This protein binds this small molecule.
Small molecule (SMILES): Nc1ncnc2c1ncn2[C@@H]1O[C@H](CO[P](=O)(O)O[P](=O)(O)NP(=O)(O)O)[C@@H](O)[C@H]1O

Sequence of chain 1.A:
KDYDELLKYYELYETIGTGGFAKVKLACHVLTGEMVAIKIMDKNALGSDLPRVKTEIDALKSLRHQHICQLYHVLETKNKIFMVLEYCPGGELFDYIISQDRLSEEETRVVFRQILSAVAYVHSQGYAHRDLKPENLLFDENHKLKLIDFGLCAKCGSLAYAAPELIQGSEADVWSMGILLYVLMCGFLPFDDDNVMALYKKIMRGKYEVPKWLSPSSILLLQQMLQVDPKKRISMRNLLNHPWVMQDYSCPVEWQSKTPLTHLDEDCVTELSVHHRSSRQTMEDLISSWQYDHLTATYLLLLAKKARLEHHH

Binding-site contacts:
Ligand atom O4' contacts residue GLY18 of chain 1.A at 3.5 Å.
Ligand atom C6 contacts residue ALA38 of chain 1.A at 3.6 Å (hydrophobic).
Ligand atom O3' contacts residue GLU93 of chain 1.A at 2.5 Å (salt-bridge).
Ligand atom C5' contacts residue THR19 of chain 1.A at 3.3 Å.
Ligand atom O1B contacts residue GLY20 of chain 1.A at 3.4 Å.
Ligand atom PB contacts residue LYS40 of chain 1.A at 3.9 Å.
Ligand atom N1 contacts residue GLU87 of chain 1.A at 3.9 Å.
Ligand atom N1 contacts residue LEU139 of chain 1.A at 3.8 Å.
Ligand atom N1 contacts residue CYS89 of chain 1.A at 3.2 Å (h-bond).
Ligand atom C2 contacts residue LEU139 of chain 1.A at 3.8 Å (hydrophobic).
Ligand atom C4 contacts residue LEU139 of chain 1.A at 3.5 Å (hydrophobic).
Ligand atom O2A contacts residue ASP150 of chain 1.A at 3.4 Å (salt-bridge).
Ligand atom N6 contacts residue GLU87 of chain 1.A at 2.8 Å (salt-bridge).
Ligand atom N3B contacts residue ASP150 of chain 1.A at 2.9 Å (salt-bridge).
Ligand atom O2G contacts residue GLY21 of chain 1.A at 2.5 Å (h-bond).
Ligand atom C5 contacts residue LEU139 of chain 1.A at 3.4 Å (hydrophobic).
Ligand atom N1 contacts residue ALA38 of chain 1.A at 3.7 Å.
Ligand atom O1B contacts residue PHE22 of chain 1.A at 2.8 Å (h-bond).
Ligand atom C6 contacts residue LEU139 of chain 1.A at 3.5 Å (hydrophobic).
Ligand atom N3 contacts residue ILE17 of chain 1.A at 3.7 Å.
Ligand atom O1A contacts residue LYS40 of chain 1.A at 2.9 Å (salt-bridge).
Ligand atom C4' contacts residue THR19 of chain 1.A at 3.7 Å.
Ligand atom O2G contacts residue GLY20 of chain 1.A at 3.5 Å.
Ligand atom O1G contacts residue ASP150 of chain 1.A at 2.8 Å (salt-bridge).
Ligand atom O3G contacts residue ASP150 of chain 1.A at 3.6 Å (salt-bridge).
Ligand atom N6 contacts residue ALA38 of chain 1.A at 3.6 Å.
Ligand atom O2' contacts residue GLU93 of chain 1.A at 3.6 Å.
Ligand atom C2 contacts residue ILE17 of chain 1.A at 3.8 Å (hydrophobic).
Ligand atom C3' contacts residue GLU93 of chain 1.A at 3.7 Å.
Ligand atom O1B contacts residue ALA23 of chain 1.A at 3.1 Å (h-bond).
Ligand atom O1B contacts residue GLY21 of chain 1.A at 3.1 Å (h-bond).
Ligand atom O2B contacts residue LYS40 of chain 1.A at 2.7 Å (salt-bridge).
Ligand atom O2B contacts residue ALA23 of chain 1.A at 3.7 Å.
Ligand atom N6 contacts residue CYS70 of chain 1.A at 3.6 Å (h-bond).
Ligand atom PG contacts residue ASP150 of chain 1.A at 3.3 Å.
Ligand atom O2G contacts residue PHE22 of chain 1.A at 3.3 Å.
Ligand atom C2 contacts residue CYS89 of chain 1.A at 3.2 Å (hydrophobic).
Ligand atom O4' contacts residue VAL25 of chain 1.A at 3.6 Å.
Ligand atom N3 contacts residue LEU139 of chain 1.A at 3.8 Å.
Ligand atom C6 contacts residue GLU87 of chain 1.A at 3.8 Å.